The protein below binds the small molecule below.
Small molecule (SMILES): CC(=O)N[C@H]1[C@H](O[C@H]2[C@H](O)[C@@H](NC(C)=O)CO[C@@H]2CO)O[C@H](CO)[C@@H](O[C@@H]2O[C@H](CO)[C@@H](O)[C@H](O)[C@@H]2O)[C@@H]1O

Binding-site contacts:
Ligand atom C6 contacts residue LEU464 of chain 1.B at 3.7 Å (hydrophobic).
Ligand atom C6 contacts residue SER463 of chain 1.B at 3.5 Å.
Ligand atom C1 contacts residue SER463 of chain 1.B at 4.1 Å.
Ligand atom C8 contacts residue ASP510 of chain 1.B at 3.6 Å.
Ligand atom C5 contacts residue ASN485 of chain 1.B at 3.6 Å.
Ligand atom O7 contacts residue ILE449 of chain 1.B at 4.0 Å.
Ligand atom C3 contacts residue ASN485 of chain 1.B at 3.8 Å.
Ligand atom C8 contacts residue CYS453 of chain 1.B at 4.0 Å (hydrophobic).
Ligand atom O7 contacts residue ASP461 of chain 1.B at 4.4 Å.
Ligand atom C8 contacts residue LEU464 of chain 1.B at 4.3 Å (hydrophobic).
Ligand atom O5 contacts residue SER463 of chain 1.B at 3.1 Å (h-bond).
Ligand atom C7 contacts residue ASP510 of chain 1.B at 4.0 Å.
Ligand atom C5 contacts residue SER463 of chain 1.B at 3.9 Å.
Ligand atom C7 contacts residue ASN485 of chain 1.B at 3.4 Å.
Ligand atom O5 contacts residue ASN485 of chain 1.B at 2.3 Å (h-bond).
Ligand atom C8 contacts residue LYS450 of chain 1.B at 3.9 Å.
Ligand atom C1 contacts residue ASP510 of chain 1.B at 4.4 Å.
Ligand atom C4 contacts residue ASN485 of chain 1.B at 4.2 Å.
Ligand atom C6 contacts residue SER487 of chain 1.B at 4.4 Å.
Ligand atom C1 contacts residue ASP461 of chain 1.B at 4.0 Å.
Ligand atom N2 contacts residue ASP510 of chain 1.B at 3.3 Å (salt-bridge).
Ligand atom O6 contacts residue SER463 of chain 1.B at 3.2 Å (h-bond).
Ligand atom C8 contacts residue TYR508 of chain 1.B at 3.7 Å (hydrophobic).
Ligand atom C2 contacts residue ASN485 of chain 1.B at 2.4 Å.
Ligand atom O6 contacts residue SER400 of chain 1.B at 3.8 Å.
Ligand atom C2 contacts residue ASP510 of chain 1.B at 4.3 Å.
Ligand atom C5 contacts residue SER487 of chain 1.B at 3.9 Å.
Ligand atom O6 contacts residue LEU464 of chain 1.B at 3.6 Å.
Ligand atom C1 contacts residue ASN485 of chain 1.B at 1.4 Å.
Ligand atom C8 contacts residue ASN485 of chain 1.B at 4.3 Å.
Ligand atom O5 contacts residue SER487 of chain 1.B at 3.8 Å.
Ligand atom N2 contacts residue ASN485 of chain 1.B at 2.9 Å (h-bond).
Ligand atom C7 contacts residue LYS450 of chain 1.B at 3.9 Å.
Ligand atom O7 contacts residue ASN485 of chain 1.B at 3.7 Å.
Ligand atom O5 contacts residue ASP461 of chain 1.B at 4.0 Å.
Ligand atom C1 contacts residue SER487 of chain 1.B at 3.9 Å.
Ligand atom O7 contacts residue LYS450 of chain 1.B at 3.1 Å (salt-bridge).
Ligand atom C2 contacts residue ASP461 of chain 1.B at 4.3 Å.

Sequence of chain 1.B:
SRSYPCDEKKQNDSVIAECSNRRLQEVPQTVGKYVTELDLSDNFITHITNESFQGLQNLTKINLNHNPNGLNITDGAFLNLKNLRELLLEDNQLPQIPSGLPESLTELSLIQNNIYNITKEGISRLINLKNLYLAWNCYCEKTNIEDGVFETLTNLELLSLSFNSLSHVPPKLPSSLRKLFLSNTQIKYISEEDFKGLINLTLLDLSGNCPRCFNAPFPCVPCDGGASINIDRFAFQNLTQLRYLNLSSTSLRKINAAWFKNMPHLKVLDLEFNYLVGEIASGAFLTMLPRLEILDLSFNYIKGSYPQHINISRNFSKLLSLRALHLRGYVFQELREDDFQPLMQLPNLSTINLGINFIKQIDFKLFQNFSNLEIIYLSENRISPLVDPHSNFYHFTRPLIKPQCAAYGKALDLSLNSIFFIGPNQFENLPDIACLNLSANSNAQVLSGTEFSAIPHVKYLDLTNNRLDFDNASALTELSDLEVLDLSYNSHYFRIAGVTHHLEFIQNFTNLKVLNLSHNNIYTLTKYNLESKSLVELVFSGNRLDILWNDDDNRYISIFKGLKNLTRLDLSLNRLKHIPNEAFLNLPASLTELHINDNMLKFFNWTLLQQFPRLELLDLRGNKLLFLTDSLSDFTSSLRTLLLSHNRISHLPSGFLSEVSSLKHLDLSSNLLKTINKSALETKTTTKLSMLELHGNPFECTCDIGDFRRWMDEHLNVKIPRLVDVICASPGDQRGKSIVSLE